Binding-site contacts:
Ligand atom O46 contacts residue GLY266 of chain 1.A at 2.8 Å (h-bond).
Ligand atom C16 contacts residue GLY264 of chain 1.A at 3.2 Å.
Ligand atom C16 contacts residue TRP263 of chain 1.A at 3.6 Å (hydrophobic).
Ligand atom C7 contacts residue ARG269 of chain 1.A at 3.6 Å.
Ligand atom C35 contacts residue TRP263 of chain 1.A at 3.4 Å (hydrophobic).
Ligand atom C27 contacts residue HIS79 of chain 1.A at 3.6 Å.
Ligand atom O46 contacts residue GLY264 of chain 1.A at 3.0 Å (h-bond).
Ligand atom C33 contacts residue SER241 of chain 1.A at 3.4 Å.
Ligand atom C28 contacts residue LEU132 of chain 1.A at 3.6 Å (hydrophobic).
Ligand atom C20 contacts residue GLU130 of chain 1.A at 3.5 Å.
Ligand atom O30 contacts residue TRP86 of chain 1.A at 3.4 Å.
Ligand atom C35 contacts residue SER262 of chain 1.A at 3.6 Å.
Ligand atom O24 contacts residue GLY264 of chain 1.A at 3.1 Å (h-bond).
Ligand atom C37 contacts residue ASP235 of chain 1.A at 3.5 Å.
Ligand atom C35 contacts residue VAL261 of chain 1.A at 3.3 Å (hydrophobic).
Ligand atom O42 contacts residue CYS237 of chain 1.A at 3.0 Å.
Ligand atom N47 contacts residue GLY266 of chain 1.A at 3.0 Å (h-bond).
Ligand atom O24 contacts residue TRP263 of chain 1.A at 3.6 Å.
Ligand atom C19 contacts residue TRP263 of chain 1.A at 3.6 Å (hydrophobic).
Ligand atom C39 contacts residue CYS237 of chain 1.A at 3.5 Å (hydrophobic).
Ligand atom C53 contacts residue TRP86 of chain 1.A at 3.6 Å (hydrophobic).
Ligand atom O46 contacts residue GLU265 of chain 1.A at 3.6 Å.
Ligand atom C21 contacts residue GLU130 of chain 1.A at 3.0 Å.
Ligand atom O40 contacts residue ASP235 of chain 1.A at 2.6 Å (salt-bridge).
Ligand atom C29 contacts residue HIS79 of chain 1.A at 3.4 Å.
Ligand atom C45 contacts residue GLY266 of chain 1.A at 3.6 Å.
Ligand atom N31 contacts residue SER262 of chain 1.A at 3.4 Å (h-bond).
Ligand atom C36 contacts residue TRP263 of chain 1.A at 3.3 Å (hydrophobic).
Ligand atom C39 contacts residue ALA236 of chain 1.A at 3.6 Å (hydrophobic).
Ligand atom C26 contacts residue TRP86 of chain 1.A at 3.5 Å (hydrophobic).
Ligand atom C20 contacts residue ASN131 of chain 1.A at 3.4 Å.
Ligand atom N31 contacts residue HIS79 of chain 1.A at 3.4 Å (h-bond).
Ligand atom C15 contacts residue GLY264 of chain 1.A at 3.5 Å.
Ligand atom C28 contacts residue SER262 of chain 1.A at 3.4 Å.
Ligand atom O42 contacts residue GLU238 of chain 1.A at 2.7 Å (salt-bridge).
Ligand atom C38 contacts residue ALA236 of chain 1.A at 3.1 Å (hydrophobic).
Ligand atom N55 contacts residue TRP86 of chain 1.A at 3.4 Å.
Ligand atom C18 contacts residue ILE215 of chain 1.A at 3.5 Å (hydrophobic).
Ligand atom O40 contacts residue GLY274 of chain 1.A at 3.0 Å.
Ligand atom N14 contacts residue GLY264 of chain 1.A at 3.5 Å (h-bond).

Sequence of chain 1.A:
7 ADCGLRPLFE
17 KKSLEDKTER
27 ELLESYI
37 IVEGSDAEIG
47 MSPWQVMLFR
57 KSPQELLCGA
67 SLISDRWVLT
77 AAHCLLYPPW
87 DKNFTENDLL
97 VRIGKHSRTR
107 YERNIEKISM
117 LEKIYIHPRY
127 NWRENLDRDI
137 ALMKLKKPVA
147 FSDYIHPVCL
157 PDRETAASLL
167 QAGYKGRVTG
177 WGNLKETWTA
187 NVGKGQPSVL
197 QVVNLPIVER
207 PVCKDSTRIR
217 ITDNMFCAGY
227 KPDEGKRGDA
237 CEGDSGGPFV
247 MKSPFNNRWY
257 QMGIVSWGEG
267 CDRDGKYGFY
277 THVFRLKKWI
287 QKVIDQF

The protein below binds the small molecule below.
Small molecule (SMILES): [H]/N=C(\N)NCCCC[C@H](NC(=O)[C@@H](Cc1ccc(O)cc1)NC(=O)[C@@H]1CCN1C(=O)[C@@H](CC1CCCCC1)NC(=O)C1CCC(CN/C(N)=N/[H])CC1)C(N)=O